A small-molecule ligand and the protein it binds are described below.
Small molecule (SMILES): Cc1ccnc(-n2ccnc2)c1-c1cccc2c(CCCOc3cccc4ccccc34)c(C(=O)O)n(CC(=O)N3CCNCC3)c12

Sequence of chain 2.A:
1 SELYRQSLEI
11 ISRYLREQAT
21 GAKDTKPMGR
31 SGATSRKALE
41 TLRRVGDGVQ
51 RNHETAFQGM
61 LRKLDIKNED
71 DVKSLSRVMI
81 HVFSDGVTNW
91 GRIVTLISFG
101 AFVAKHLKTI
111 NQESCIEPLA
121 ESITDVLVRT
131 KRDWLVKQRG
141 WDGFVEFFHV

Binding-site contacts:
Ligand atom C45 contacts residue PHE57 of chain 2.A at 3.8 Å (hydrophobic).
Ligand atom C28 contacts residue VAL82 of chain 2.A at 3.6 Å (hydrophobic).
Ligand atom O31 contacts residue ARG92 of chain 2.A at 2.9 Å (salt-bridge).
Ligand atom C45 contacts residue ZN1 of chain 2.B at 3.0 Å.
Ligand atom C20 contacts residue VAL78 of chain 2.A at 3.8 Å (hydrophobic).
Ligand atom N43 contacts residue ALA56 of chain 2.A at 3.4 Å.
Ligand atom C47 contacts residue ZN1 of chain 2.B at 2.9 Å.
Ligand atom N46 contacts residue ZN1 of chain 2.B at 2.0 Å.
Ligand atom C47 contacts residue POP1 of chain 2.F at 3.6 Å.
Ligand atom N46 contacts residue HIS53 of chain 2.A at 3.4 Å (h-bond).
Ligand atom C24 contacts residue GLY100 of chain 2.A at 3.8 Å.
Ligand atom C25 contacts residue GLY100 of chain 2.A at 3.4 Å.
Ligand atom C26 contacts residue PHE99 of chain 2.A at 3.7 Å (hydrophobic).
Ligand atom C23 contacts residue PHE99 of chain 2.A at 3.8 Å (hydrophobic).
Ligand atom C47 contacts residue ALA56 of chain 2.A at 3.2 Å (hydrophobic).
Ligand atom C13 contacts residue THR95 of chain 2.A at 3.6 Å.
Ligand atom C40 contacts residue POP1 of chain 2.F at 3.5 Å.
Ligand atom N32 contacts residue VAL82 of chain 2.A at 3.7 Å.
Ligand atom C09 contacts residue MET60 of chain 2.A at 3.8 Å (hydrophobic).
Ligand atom C44 contacts residue ALA56 of chain 2.A at 3.8 Å (hydrophobic).
Ligand atom C45 contacts residue HIS53 of chain 2.A at 3.8 Å.
Ligand atom C14 contacts residue LEU96 of chain 2.A at 3.5 Å (hydrophobic).
Ligand atom C25 contacts residue LEU96 of chain 2.A at 3.4 Å (hydrophobic).
Ligand atom C12 contacts residue THR95 of chain 2.A at 3.8 Å.
Ligand atom C27 contacts residue PHE99 of chain 2.A at 3.5 Å (hydrophobic).
Ligand atom O30 contacts residue ARG92 of chain 2.A at 3.1 Å (salt-bridge).
Ligand atom C16 contacts residue VAL82 of chain 2.A at 3.6 Å (hydrophobic).
Ligand atom C22 contacts residue PHE99 of chain 2.A at 3.5 Å (hydrophobic).
Ligand atom C01 contacts residue MET60 of chain 2.A at 3.8 Å (hydrophobic).
Ligand atom C19 contacts residue MET79 of chain 2.A at 3.5 Å (hydrophobic).
Ligand atom C23 contacts residue LEU75 of chain 2.A at 3.6 Å (hydrophobic).
Ligand atom C26 contacts residue LEU96 of chain 2.A at 3.5 Å (hydrophobic).
Ligand atom C14 contacts residue THR95 of chain 2.A at 3.7 Å.
Ligand atom C27 contacts residue MET79 of chain 2.A at 3.7 Å (hydrophobic).
Ligand atom N46 contacts residue ALA56 of chain 2.A at 3.5 Å.
Ligand atom C20 contacts residue MET79 of chain 2.A at 3.6 Å (hydrophobic).
Ligand atom C10 contacts residue PHE99 of chain 2.A at 3.8 Å (hydrophobic).
Ligand atom C25 contacts residue ILE123 of chain 2.A at 3.8 Å (hydrophobic).
Ligand atom N46 contacts residue POP1 of chain 2.F at 3.1 Å (h-bond).
Ligand atom C29 contacts residue ARG92 of chain 2.A at 3.6 Å.